Binding-site contacts:
Ligand atom C9 contacts residue GLU77 of chain 1.A at 3.7 Å.
Ligand atom N10 contacts residue LEU81 of chain 1.A at 3.9 Å.
Ligand atom C4 contacts residue THR112 of chain 1.A at 3.9 Å.
Ligand atom C17 contacts residue ALA57 of chain 1.A at 3.6 Å (hydrophobic).
Ligand atom O11 contacts residue ASP174 of chain 1.A at 2.8 Å (salt-bridge).
Ligand atom C4 contacts residue LYS59 of chain 1.A at 3.6 Å.
Ligand atom C7 contacts residue ALA57 of chain 1.A at 3.5 Å (hydrophobic).
Ligand atom C3 contacts residue GLU77 of chain 1.A at 3.1 Å.
Ligand atom N8 contacts residue THR112 of chain 1.A at 3.2 Å (h-bond).
Ligand atom C13 contacts residue PHE175 of chain 1.A at 3.5 Å (hydrophobic).
Ligand atom C24 contacts residue VAL36 of chain 1.A at 3.7 Å (hydrophobic).
Ligand atom C23 contacts residue VAL36 of chain 1.A at 3.6 Å (hydrophobic).
Ligand atom C9 contacts residue ASP174 of chain 1.A at 3.4 Å.
Ligand atom C12 contacts residue PHE175 of chain 1.A at 3.8 Å (hydrophobic).
Ligand atom CL1 contacts residue ALA117 of chain 1.A at 3.2 Å.
Ligand atom C7 contacts residue LEU110 of chain 1.A at 3.6 Å (hydrophobic).
Ligand atom C18 contacts residue LEU114 of chain 1.A at 3.1 Å (hydrophobic).
Ligand atom C3 contacts residue LEU81 of chain 1.A at 3.6 Å (hydrophobic).
Ligand atom C3 contacts residue LYS59 of chain 1.A at 3.6 Å.
Ligand atom C4 contacts residue LEU110 of chain 1.A at 3.8 Å (hydrophobic).
Ligand atom C12 contacts residue LEU177 of chain 1.A at 3.9 Å (hydrophobic).
Ligand atom C12 contacts residue ASP174 of chain 1.A at 3.8 Å.
Ligand atom C2 contacts residue GLU77 of chain 1.A at 3.7 Å.
Ligand atom O11 contacts residue ILE90 of chain 1.A at 3.3 Å.
Ligand atom C5 contacts residue THR112 of chain 1.A at 3.5 Å.
Ligand atom C14 contacts residue GLU77 of chain 1.A at 3.7 Å.
Ligand atom C7 contacts residue LYS59 of chain 1.A at 3.7 Å.
Ligand atom C1 contacts residue ASP174 of chain 1.A at 3.8 Å.
Ligand atom C12 contacts residue GLU77 of chain 1.A at 3.7 Å.
Ligand atom C16 contacts residue ALA57 of chain 1.A at 3.7 Å (hydrophobic).
Ligand atom C7 contacts residue THR112 of chain 1.A at 3.7 Å.
Ligand atom N10 contacts residue ASP174 of chain 1.A at 3.9 Å.
Ligand atom C14 contacts residue PHE175 of chain 1.A at 3.6 Å (hydrophobic).
Ligand atom C6 contacts residue THR112 of chain 1.A at 3.6 Å.
Ligand atom O21 contacts residue VAL44 of chain 1.A at 3.9 Å.
Ligand atom O11 contacts residue LEU173 of chain 1.A at 3.8 Å.
Ligand atom CL1 contacts residue ALA163 of chain 1.A at 3.5 Å.
Ligand atom N10 contacts residue GLU77 of chain 1.A at 2.8 Å (salt-bridge).
Ligand atom C2 contacts residue ASP174 of chain 1.A at 3.9 Å.
Ligand atom C17 contacts residue HIS113 of chain 1.A at 3.7 Å.

This small molecule binds to this protein.
Small molecule (SMILES): Cc1ccc(C(=O)NC2CC2)cc1NC(=O)c1ccc(-c2ccccc2Cl)s1

Sequence of chain 1.A:
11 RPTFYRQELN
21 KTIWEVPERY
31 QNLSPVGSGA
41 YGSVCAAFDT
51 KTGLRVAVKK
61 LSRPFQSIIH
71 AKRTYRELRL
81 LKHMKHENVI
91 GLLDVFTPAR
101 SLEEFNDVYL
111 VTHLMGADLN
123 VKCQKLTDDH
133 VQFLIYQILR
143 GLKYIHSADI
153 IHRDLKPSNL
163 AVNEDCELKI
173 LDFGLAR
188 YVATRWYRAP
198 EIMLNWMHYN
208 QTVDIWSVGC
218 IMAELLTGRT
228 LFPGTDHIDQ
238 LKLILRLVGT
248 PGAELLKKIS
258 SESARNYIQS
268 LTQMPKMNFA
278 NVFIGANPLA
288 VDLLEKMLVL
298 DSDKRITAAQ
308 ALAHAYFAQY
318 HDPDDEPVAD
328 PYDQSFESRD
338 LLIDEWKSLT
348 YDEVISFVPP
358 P